Sequence of chain 1.B:
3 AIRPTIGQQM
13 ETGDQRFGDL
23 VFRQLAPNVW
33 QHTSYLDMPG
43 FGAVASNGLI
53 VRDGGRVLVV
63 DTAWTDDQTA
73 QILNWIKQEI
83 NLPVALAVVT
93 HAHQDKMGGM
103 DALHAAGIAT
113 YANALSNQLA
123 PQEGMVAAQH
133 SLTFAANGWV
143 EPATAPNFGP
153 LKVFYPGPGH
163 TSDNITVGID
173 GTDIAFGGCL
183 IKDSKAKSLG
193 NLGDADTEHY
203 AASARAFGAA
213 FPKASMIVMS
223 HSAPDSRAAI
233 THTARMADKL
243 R

Binding-site contacts:
Ligand atom O7 contacts residue HIS162 of chain 1.B at 3.2 Å (h-bond).
Ligand atom C61 contacts residue SFR1 of chain 1.J at 1.5 Å.
Ligand atom O7 contacts residue ASN193 of chain 1.B at 3.7 Å.
Ligand atom O62 contacts residue ASP97 of chain 1.B at 3.4 Å.
Ligand atom N4 contacts residue CD1 of chain 1.O at 2.8 Å.
Ligand atom C61 contacts residue ASP97 of chain 1.B at 3.0 Å.
Ligand atom O62 contacts residue SFR1 of chain 1.J at 2.5 Å.
Ligand atom C7 contacts residue SFR1 of chain 1.J at 1.0 Å.
Ligand atom C3 contacts residue CD1 of chain 1.O at 3.2 Å.
Ligand atom C61 contacts residue TRP66 of chain 1.B at 3.6 Å (hydrophobic).
Ligand atom C3 contacts residue HIS223 of chain 1.B at 3.6 Å.
Ligand atom O7 contacts residue HIS95 of chain 1.B at 3.6 Å (h-bond).
Ligand atom C31 contacts residue SFR1 of chain 1.J at 0.4 Å.
Ligand atom O32 contacts residue SFR1 of chain 1.J at 0.6 Å (h-bond).
Ligand atom C5 contacts residue SFR1 of chain 1.J at 0.4 Å.
Ligand atom N4 contacts residue SFR1 of chain 1.J at 0.7 Å (h-bond).
Ligand atom C31 contacts residue CD1 of chain 1.O at 3.0 Å.
Ligand atom O62 contacts residue TRP66 of chain 1.B at 2.2 Å.
Ligand atom C3 contacts residue SFR1 of chain 1.J at 0.2 Å.
Ligand atom N4 contacts residue HIS223 of chain 1.B at 3.7 Å.
Ligand atom C7 contacts residue CD1 of chain 1.O at 2.8 Å.
Ligand atom O32 contacts residue GLY192 of chain 1.B at 3.6 Å.
Ligand atom C5 contacts residue CD1 of chain 1.O at 3.7 Å.
Ligand atom O32 contacts residue ASN193 of chain 1.B at 2.7 Å (h-bond).
Ligand atom O7 contacts residue CD1 of chain 1.O at 2.9 Å.
Ligand atom O31 contacts residue CD1 of chain 1.O at 2.2 Å.
Ligand atom C62 contacts residue SFR1 of chain 1.J at 2.5 Å.
Ligand atom C6 contacts residue SFR1 of chain 1.J at 0.2 Å.
Ligand atom C31 contacts residue HIS223 of chain 1.B at 3.4 Å.
Ligand atom C3 contacts residue ASN193 of chain 1.B at 3.6 Å.
Ligand atom C2 contacts residue ASN193 of chain 1.B at 3.7 Å.
Ligand atom O31 contacts residue SFR1 of chain 1.J at 0.6 Å (h-bond).
Ligand atom C62 contacts residue ASP97 of chain 1.B at 3.2 Å.
Ligand atom S1 contacts residue SFR1 of chain 1.J at 0.4 Å (h-bond).
Ligand atom O32 contacts residue HIS162 of chain 1.B at 3.7 Å.
Ligand atom O7 contacts residue SFR1 of chain 1.J at 0.7 Å (h-bond).
Ligand atom O7 contacts residue CD1 of chain 1.N at 2.7 Å.
Ligand atom C2 contacts residue SFR1 of chain 1.J at 0.2 Å.
Ligand atom O32 contacts residue LYS184 of chain 1.B at 3.4 Å (salt-bridge).
Ligand atom O31 contacts residue HIS223 of chain 1.B at 2.5 Å (h-bond).

This small molecule binds to this protein.
Small molecule (SMILES): C[C@@H](O)[C@H]1C(=O)N2C(C(=O)O)=C([C@H]3CCCO3)S[C@H]12